A small-molecule ligand and the protein it binds are described below.
Small molecule (SMILES): N[C@@H](CS)C(=O)O

Sequence of chain 4.A:
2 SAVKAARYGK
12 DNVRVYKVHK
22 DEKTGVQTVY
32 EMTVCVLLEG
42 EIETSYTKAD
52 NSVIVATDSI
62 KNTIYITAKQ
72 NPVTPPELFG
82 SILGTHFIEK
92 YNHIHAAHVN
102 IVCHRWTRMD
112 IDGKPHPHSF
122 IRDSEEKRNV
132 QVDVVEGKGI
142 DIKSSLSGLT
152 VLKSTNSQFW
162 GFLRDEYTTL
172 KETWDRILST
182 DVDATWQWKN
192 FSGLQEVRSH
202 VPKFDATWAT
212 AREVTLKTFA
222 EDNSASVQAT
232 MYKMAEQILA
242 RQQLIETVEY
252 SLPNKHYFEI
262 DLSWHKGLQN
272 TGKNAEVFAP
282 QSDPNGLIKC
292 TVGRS

Sequence of chain 3.A:
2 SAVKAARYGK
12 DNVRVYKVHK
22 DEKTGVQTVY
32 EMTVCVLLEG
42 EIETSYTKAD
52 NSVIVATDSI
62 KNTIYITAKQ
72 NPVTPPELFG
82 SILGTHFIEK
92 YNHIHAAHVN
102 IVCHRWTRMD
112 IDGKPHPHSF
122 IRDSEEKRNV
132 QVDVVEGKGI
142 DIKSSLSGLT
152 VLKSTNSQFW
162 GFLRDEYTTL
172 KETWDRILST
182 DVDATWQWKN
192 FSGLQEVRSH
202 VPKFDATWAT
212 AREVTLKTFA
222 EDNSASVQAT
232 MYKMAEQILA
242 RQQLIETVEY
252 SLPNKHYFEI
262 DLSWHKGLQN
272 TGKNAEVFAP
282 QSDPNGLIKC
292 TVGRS

Binding-site contacts:
Ligand atom SG contacts residue ASN101 of chain 3.A at 4.4 Å.
Ligand atom CA contacts residue CYS36 of chain 3.A at 4.4 Å (hydrophobic).
Ligand atom O contacts residue LEU288 of chain 4.A at 4.0 Å.
Ligand atom O contacts residue LYS290 of chain 4.A at 3.7 Å.
Ligand atom CB contacts residue ASP12 of chain 3.A at 3.8 Å.
Ligand atom N contacts residue ASN101 of chain 3.A at 4.3 Å.
Ligand atom SG contacts residue LEU38 of chain 3.A at 3.9 Å.
Ligand atom CB contacts residue CYS36 of chain 3.A at 3.0 Å (hydrophobic).
Ligand atom SG contacts residue CYS36 of chain 3.A at 2.0 Å (h-bond).
Ligand atom CB contacts residue LEU288 of chain 4.A at 4.1 Å (hydrophobic).